Binding-site contacts:
Ligand atom C37 contacts residue GLN134 of chain 1.B at 3.2 Å.
Ligand atom C35 contacts residue TYR200 of chain 1.B at 3.6 Å (hydrophobic).
Ligand atom C03 contacts residue TYR200 of chain 1.B at 3.6 Å (hydrophobic).
Ligand atom C23 contacts residue PRO222 of chain 1.A at 3.7 Å (hydrophobic).
Ligand atom C16 contacts residue SER178 of chain 1.A at 3.8 Å.
Ligand atom C34 contacts residue TYR200 of chain 1.B at 3.6 Å (hydrophobic).
Ligand atom C29 contacts residue LEU253 of chain 1.B at 3.8 Å (hydrophobic).
Ligand atom C07 contacts residue LEU253 of chain 1.B at 3.7 Å (hydrophobic).
Ligand atom C02 contacts residue TYR200 of chain 1.B at 3.4 Å (hydrophobic).
Ligand atom C33 contacts residue VAL236 of chain 1.B at 3.8 Å (hydrophobic).
Ligand atom C35 contacts residue ASN165 of chain 1.B at 3.7 Å.
Ligand atom C22 contacts residue VAL177 of chain 1.A at 3.7 Å (hydrophobic).
Ligand atom N31 contacts residue LEU253 of chain 1.B at 3.6 Å.
Ligand atom C32 contacts residue VAL236 of chain 1.B at 3.4 Å (hydrophobic).
Ligand atom C23 contacts residue TYR224 of chain 1.A at 3.5 Å (hydrophobic).
Ligand atom C22 contacts residue TYR224 of chain 1.A at 3.8 Å (hydrophobic).
Ligand atom C24 contacts residue PRO222 of chain 1.A at 3.2 Å (hydrophobic).
Ligand atom C37 contacts residue LEU250 of chain 1.B at 3.6 Å (hydrophobic).
Ligand atom C24 contacts residue VAL177 of chain 1.A at 3.8 Å (hydrophobic).
Ligand atom O12 contacts residue LYS350 of chain 1.B at 3.5 Å.
Ligand atom C07 contacts residue ALA314 of chain 1.B at 3.7 Å (hydrophobic).
Ligand atom C03 contacts residue VAL236 of chain 1.B at 3.2 Å (hydrophobic).
Ligand atom C02 contacts residue LEU253 of chain 1.B at 3.6 Å (hydrophobic).
Ligand atom C10 contacts residue THR179 of chain 1.A at 3.4 Å.
Ligand atom C36 contacts residue PHE167 of chain 1.B at 3.7 Å (hydrophobic).
Ligand atom N30 contacts residue ILE316 of chain 1.B at 3.8 Å.
Ligand atom C35 contacts residue PHE167 of chain 1.B at 3.7 Å (hydrophobic).
Ligand atom C34 contacts residue VAL236 of chain 1.B at 3.4 Å (hydrophobic).
Ligand atom C13 contacts residue THR351 of chain 1.B at 3.5 Å.
Ligand atom O01 contacts residue LEU253 of chain 1.B at 3.4 Å.
Ligand atom C14 contacts residue THR351 of chain 1.B at 3.2 Å.
Ligand atom C38 contacts residue THR237 of chain 1.B at 3.7 Å.
Ligand atom O20 contacts residue ARG221 of chain 1.A at 3.7 Å.
Ligand atom C36 contacts residue ASN165 of chain 1.B at 3.7 Å.
Ligand atom C36 contacts residue GLN134 of chain 1.B at 3.6 Å.
Ligand atom C06 contacts residue ALA314 of chain 1.B at 3.3 Å (hydrophobic).
Ligand atom C11 contacts residue LYS350 of chain 1.B at 3.6 Å.
Ligand atom O12 contacts residue THR179 of chain 1.A at 3.7 Å.
Ligand atom O01 contacts residue TYR200 of chain 1.B at 3.4 Å (h-bond).
Ligand atom C38 contacts residue LEU250 of chain 1.B at 3.4 Å (hydrophobic).

This protein binds this small molecule.
Small molecule (SMILES): O=C(Cc1ccc(-c2ccc(OCCN3CCN(C(=O)CC4CC4)CC3)cc2)cn1)NCc1ccccc1

Sequence of chain 1.B:
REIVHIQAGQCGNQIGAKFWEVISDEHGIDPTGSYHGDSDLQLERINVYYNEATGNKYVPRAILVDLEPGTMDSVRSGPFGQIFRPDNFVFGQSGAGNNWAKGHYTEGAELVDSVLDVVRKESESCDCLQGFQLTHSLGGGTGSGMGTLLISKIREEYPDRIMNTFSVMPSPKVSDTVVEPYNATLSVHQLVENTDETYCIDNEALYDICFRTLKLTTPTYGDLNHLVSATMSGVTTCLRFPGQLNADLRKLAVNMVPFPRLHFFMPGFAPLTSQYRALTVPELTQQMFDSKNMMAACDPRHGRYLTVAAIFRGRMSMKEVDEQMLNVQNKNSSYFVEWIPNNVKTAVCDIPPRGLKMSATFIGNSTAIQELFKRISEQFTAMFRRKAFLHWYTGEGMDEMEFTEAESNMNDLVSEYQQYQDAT

Sequence of chain 1.A:
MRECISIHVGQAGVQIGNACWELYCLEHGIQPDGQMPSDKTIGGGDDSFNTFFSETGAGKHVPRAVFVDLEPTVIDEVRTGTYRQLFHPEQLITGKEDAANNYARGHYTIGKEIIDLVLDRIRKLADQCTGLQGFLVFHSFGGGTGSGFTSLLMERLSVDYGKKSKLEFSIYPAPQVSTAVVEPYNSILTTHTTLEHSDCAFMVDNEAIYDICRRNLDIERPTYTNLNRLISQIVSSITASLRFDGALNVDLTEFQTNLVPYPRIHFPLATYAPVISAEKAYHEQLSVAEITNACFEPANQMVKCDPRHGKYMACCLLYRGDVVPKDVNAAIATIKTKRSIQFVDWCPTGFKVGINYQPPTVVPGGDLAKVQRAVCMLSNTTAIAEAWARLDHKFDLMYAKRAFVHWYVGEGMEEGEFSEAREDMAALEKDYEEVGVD